Binding-site contacts:
Ligand atom C6 contacts residue SER272 of chain 1.B at 3.8 Å.
Ligand atom O6 contacts residue GLN285 of chain 1.A at 2.9 Å (h-bond).
Ligand atom O6 contacts residue GLY237 of chain 1.B at 3.4 Å.
Ligand atom C1 contacts residue ALA230 of chain 1.B at 3.8 Å (hydrophobic).
Ligand atom O2 contacts residue ARG231 of chain 1.B at 3.6 Å.
Ligand atom C6 contacts residue GLN285 of chain 1.A at 3.3 Å.
Ligand atom O4 contacts residue ASP286 of chain 1.A at 3.2 Å (salt-bridge).
Ligand atom C6 contacts residue TYR241 of chain 1.A at 3.2 Å (hydrophobic).
Ligand atom C1 contacts residue GLN233 of chain 1.B at 3.2 Å.
Ligand atom C5 contacts residue TYR241 of chain 1.A at 3.8 Å (hydrophobic).
Ligand atom O6 contacts residue GLN285 of chain 1.A at 3.7 Å.
Ligand atom O6 contacts residue GLY282 of chain 1.A at 3.9 Å.
Ligand atom C4 contacts residue TYR241 of chain 1.A at 3.3 Å (hydrophobic).
Ligand atom C2 contacts residue GLN233 of chain 1.B at 3.1 Å.
Ligand atom O2 contacts residue GLN233 of chain 1.B at 2.8 Å (h-bond).
Ligand atom O5 contacts residue GLN233 of chain 1.B at 3.6 Å.
Ligand atom O6 contacts residue ASP286 of chain 1.A at 3.1 Å (salt-bridge).
Ligand atom O1 contacts residue ASN269 of chain 1.B at 3.9 Å.
Ligand atom C1 contacts residue GLN233 of chain 1.B at 3.7 Å.
Ligand atom C4 contacts residue ASP286 of chain 1.A at 3.5 Å.
Ligand atom C6 contacts residue ASN234 of chain 1.B at 3.5 Å.
Ligand atom C6 contacts residue ASP286 of chain 1.A at 3.3 Å.
Ligand atom O6 contacts residue SER272 of chain 1.B at 2.7 Å (h-bond).
Ligand atom O2 contacts residue GLN233 of chain 1.B at 4.1 Å.
Ligand atom O4 contacts residue TYR241 of chain 1.A at 2.8 Å (h-bond).
Ligand atom O5 contacts residue ASN234 of chain 1.B at 3.6 Å.
Ligand atom C2 contacts residue ASN234 of chain 1.B at 4.0 Å.
Ligand atom O5 contacts residue TRP235 of chain 1.B at 3.6 Å (h-bond).
Ligand atom O1 contacts residue ALA230 of chain 1.B at 3.9 Å.
Ligand atom C4 contacts residue ASN269 of chain 1.B at 4.0 Å.
Ligand atom O6 contacts residue TRP235 of chain 1.B at 3.9 Å.
Ligand atom C5 contacts residue ASN269 of chain 1.B at 3.7 Å.
Ligand atom C6 contacts residue TRP235 of chain 1.B at 3.9 Å (hydrophobic).
Ligand atom C1 contacts residue ASN234 of chain 1.B at 3.9 Å.
Ligand atom O6 contacts residue ASN234 of chain 1.B at 3.0 Å (h-bond).
Ligand atom O6 contacts residue GLN233 of chain 1.B at 4.0 Å.
Ligand atom O1 contacts residue GLN233 of chain 1.B at 2.7 Å (h-bond).
Ligand atom C5 contacts residue ASP286 of chain 1.A at 3.7 Å.
Ligand atom O4 contacts residue ASN269 of chain 1.B at 3.1 Å (h-bond).
Ligand atom C5 contacts residue SER272 of chain 1.B at 4.1 Å.

Sequence of chain 1.A:
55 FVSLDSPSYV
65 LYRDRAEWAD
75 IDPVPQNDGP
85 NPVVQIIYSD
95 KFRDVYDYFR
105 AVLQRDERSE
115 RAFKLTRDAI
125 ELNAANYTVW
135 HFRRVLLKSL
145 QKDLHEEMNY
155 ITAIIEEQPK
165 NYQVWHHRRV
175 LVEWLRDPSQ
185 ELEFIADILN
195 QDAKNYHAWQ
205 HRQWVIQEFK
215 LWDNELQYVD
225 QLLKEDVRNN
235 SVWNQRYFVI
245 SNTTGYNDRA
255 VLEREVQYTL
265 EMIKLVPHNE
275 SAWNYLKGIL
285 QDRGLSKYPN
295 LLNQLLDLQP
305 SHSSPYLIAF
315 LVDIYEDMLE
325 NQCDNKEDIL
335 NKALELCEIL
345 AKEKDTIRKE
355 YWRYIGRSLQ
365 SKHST

The small molecule below binds the protein below.
Small molecule (SMILES): OC[C@H]1O[C@@](CO)(O[C@H]2O[C@H](CO)[C@@H](O)[C@H](O)[C@H]2O)[C@@H](O)[C@@H]1O

Sequence of chain 1.B:
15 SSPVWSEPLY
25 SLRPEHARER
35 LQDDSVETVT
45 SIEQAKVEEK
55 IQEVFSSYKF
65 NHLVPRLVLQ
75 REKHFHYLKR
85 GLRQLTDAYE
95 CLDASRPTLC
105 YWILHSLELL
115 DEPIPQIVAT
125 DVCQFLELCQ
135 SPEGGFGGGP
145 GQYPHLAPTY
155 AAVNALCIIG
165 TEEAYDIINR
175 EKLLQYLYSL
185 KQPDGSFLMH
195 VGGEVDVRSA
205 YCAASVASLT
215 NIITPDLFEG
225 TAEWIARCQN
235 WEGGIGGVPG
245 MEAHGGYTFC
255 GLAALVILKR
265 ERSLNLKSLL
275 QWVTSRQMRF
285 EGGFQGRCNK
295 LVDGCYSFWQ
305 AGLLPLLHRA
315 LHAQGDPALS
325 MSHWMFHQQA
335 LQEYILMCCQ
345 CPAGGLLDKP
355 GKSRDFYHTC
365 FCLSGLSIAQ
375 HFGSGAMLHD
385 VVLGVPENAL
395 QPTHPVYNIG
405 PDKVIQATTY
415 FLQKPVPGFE